Binding-site contacts:
Ligand atom CA contacts residue SER76 of chain 1.A at 3.4 Å.
Ligand atom CD2 contacts residue ILE294 of chain 1.A at 3.5 Å (hydrophobic).
Ligand atom C contacts residue TYR192 of chain 1.A at 3.6 Å (hydrophobic).
Ligand atom CG2 contacts residue MET15 of chain 1.A at 3.4 Å (hydrophobic).
Ligand atom CG2 contacts residue ILE114 of chain 1.A at 3.4 Å (hydrophobic).
Ligand atom CA contacts residue TYR77 of chain 1.A at 3.6 Å (hydrophobic).
Ligand atom O contacts residue TYR77 of chain 1.A at 3.4 Å.
Ligand atom C contacts residue SER76 of chain 1.A at 3.5 Å.
Ligand atom N contacts residue GLY36 of chain 1.A at 2.9 Å (h-bond).
Ligand atom CD1 contacts residue ILE294 of chain 1.A at 3.4 Å (hydrophobic).
Ligand atom N contacts residue GLY216 of chain 1.A at 2.8 Å (h-bond).
Ligand atom CA contacts residue SER79 of chain 1.A at 3.4 Å.
Ligand atom O contacts residue GLY78 of chain 1.A at 2.9 Å (h-bond).
Ligand atom O contacts residue GLY78 of chain 1.A at 3.3 Å (h-bond).
Ligand atom N contacts residue SER79 of chain 1.A at 3.3 Å (h-bond).
Ligand atom OH contacts residue ASP214 of chain 1.A at 3.1 Å (salt-bridge).
Ligand atom CA contacts residue GLY36 of chain 1.A at 3.6 Å.
Ligand atom O contacts residue GLY216 of chain 1.A at 3.4 Å (h-bond).
Ligand atom N contacts residue SER218 of chain 1.A at 2.8 Å (h-bond).
Ligand atom N contacts residue SER76 of chain 1.A at 2.7 Å (h-bond).
Ligand atom CB contacts residue GLY36 of chain 1.A at 3.5 Å.
Ligand atom O contacts residue TYR192 of chain 1.A at 2.6 Å (h-bond).
Ligand atom CA contacts residue GLY216 of chain 1.A at 3.4 Å.
Ligand atom CG contacts residue ILE123 of chain 1.A at 3.6 Å (hydrophobic).
Ligand atom CA contacts residue SER218 of chain 1.A at 3.1 Å.
Ligand atom O contacts residue THR217 of chain 1.A at 3.3 Å.
Ligand atom CD2 contacts residue ILE123 of chain 1.A at 3.4 Å (hydrophobic).
Ligand atom CG1 contacts residue LEU14 of chain 1.A at 3.4 Å (hydrophobic).
Ligand atom CM contacts residue GLY36 of chain 1.A at 3.6 Å.
Ligand atom CD1 contacts residue TYR77 of chain 1.A at 3.5 Å (hydrophobic).
Ligand atom CB contacts residue GLY216 of chain 1.A at 3.0 Å.
Ligand atom CH contacts residue ASP34 of chain 1.A at 3.1 Å.
Ligand atom CM contacts residue ASP214 of chain 1.A at 3.5 Å.
Ligand atom CB contacts residue SER79 of chain 1.A at 3.6 Å.
Ligand atom OH contacts residue GLY216 of chain 1.A at 2.9 Å.
Ligand atom O contacts residue SER218 of chain 1.A at 2.8 Å (h-bond).
Ligand atom OH contacts residue SER76 of chain 1.A at 3.2 Å (h-bond).
Ligand atom OH contacts residue ASP34 of chain 1.A at 2.3 Å (salt-bridge).
Ligand atom C contacts residue SER218 of chain 1.A at 3.5 Å.
Ligand atom CG1 contacts residue SER79 of chain 1.A at 2.9 Å.

This protein binds this small molecule.
Small molecule (SMILES): CC(C)CC(=O)N[C@H](C(=O)N[C@H](C(=O)N[C@@H](CC(C)C)[C@@H](O)CC(=O)N[C@@H](C)C(=O)N[C@@H](CC(C)C)[C@@H](O)CC(=O)O)C(C)C)C(C)C

Sequence of chain 1.A:
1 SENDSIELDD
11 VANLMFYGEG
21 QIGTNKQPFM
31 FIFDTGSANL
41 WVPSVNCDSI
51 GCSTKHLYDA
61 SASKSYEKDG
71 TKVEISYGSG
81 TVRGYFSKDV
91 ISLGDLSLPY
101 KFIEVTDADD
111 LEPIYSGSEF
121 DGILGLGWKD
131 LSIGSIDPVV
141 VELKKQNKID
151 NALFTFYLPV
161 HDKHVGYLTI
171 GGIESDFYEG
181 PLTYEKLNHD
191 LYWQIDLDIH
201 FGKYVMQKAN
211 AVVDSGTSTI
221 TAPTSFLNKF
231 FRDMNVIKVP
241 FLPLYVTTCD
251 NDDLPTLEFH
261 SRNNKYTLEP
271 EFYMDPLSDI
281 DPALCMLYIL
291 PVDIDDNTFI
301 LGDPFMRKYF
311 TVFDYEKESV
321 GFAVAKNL